A small-molecule ligand and the protein it binds are described below.
Small molecule (SMILES): CC(=O)N[C@H]1[C@H](O[C@H]2[C@H](O)[C@@H](NC(C)=O)CO[C@@H]2CO)O[C@H](CO)[C@@H](O)[C@@H]1O

Sequence of chain 1.B:
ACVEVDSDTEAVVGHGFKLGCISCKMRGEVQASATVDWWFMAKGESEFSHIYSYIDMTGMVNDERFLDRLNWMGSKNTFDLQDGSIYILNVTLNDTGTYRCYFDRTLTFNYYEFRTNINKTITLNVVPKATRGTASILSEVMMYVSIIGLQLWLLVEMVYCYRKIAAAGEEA

Binding-site contacts:
Ligand atom N2 contacts residue ASN117 of chain 1.B at 2.8 Å (h-bond).
Ligand atom C2 contacts residue ASN117 of chain 1.B at 2.5 Å.
Ligand atom C1 contacts residue ASN117 of chain 1.B at 1.4 Å.
Ligand atom C7 contacts residue ASN117 of chain 1.B at 3.9 Å.
Ligand atom C3 contacts residue ASN117 of chain 1.B at 3.8 Å.
Ligand atom C4 contacts residue ASN117 of chain 1.B at 4.3 Å.
Ligand atom C5 contacts residue ASN117 of chain 1.B at 3.6 Å.
Ligand atom C8 contacts residue THR115 of chain 1.B at 3.7 Å.
Ligand atom O5 contacts residue ASN117 of chain 1.B at 2.4 Å (h-bond).